Sequence of chain 1.A:
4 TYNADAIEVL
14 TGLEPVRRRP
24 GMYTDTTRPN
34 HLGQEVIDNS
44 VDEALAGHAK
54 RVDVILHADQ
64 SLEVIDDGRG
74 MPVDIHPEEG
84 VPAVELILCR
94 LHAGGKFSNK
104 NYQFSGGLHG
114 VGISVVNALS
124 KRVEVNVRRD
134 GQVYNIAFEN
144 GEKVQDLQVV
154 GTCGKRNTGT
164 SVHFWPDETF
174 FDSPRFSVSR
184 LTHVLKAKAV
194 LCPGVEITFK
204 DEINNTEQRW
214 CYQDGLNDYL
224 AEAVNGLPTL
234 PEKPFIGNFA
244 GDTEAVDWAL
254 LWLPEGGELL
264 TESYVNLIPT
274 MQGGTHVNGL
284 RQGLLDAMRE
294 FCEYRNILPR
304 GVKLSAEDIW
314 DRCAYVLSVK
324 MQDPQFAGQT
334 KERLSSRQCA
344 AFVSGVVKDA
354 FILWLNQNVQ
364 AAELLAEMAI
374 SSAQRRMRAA

Binding-site contacts:
Ligand atom O3G contacts residue VAL114 of chain 1.B at 2.8 Å (h-bond).
Ligand atom N3B contacts residue GLY110 of chain 1.B at 3.5 Å.
Ligand atom O3' contacts residue GLY98 of chain 1.B at 2.8 Å (h-bond).
Ligand atom C2' contacts residue TYR5 of chain 1.A at 3.3 Å (hydrophobic).
Ligand atom O1G contacts residue GLN332 of chain 1.B at 3.1 Å (h-bond).
Ligand atom O2A contacts residue ASN42 of chain 1.B at 3.0 Å (h-bond).
Ligand atom O2' contacts residue GLY98 of chain 1.B at 3.3 Å (h-bond).
Ligand atom C1' contacts residue TYR5 of chain 1.A at 3.5 Å (hydrophobic).
Ligand atom O3A contacts residue VAL114 of chain 1.B at 3.4 Å (h-bond).
Ligand atom O3G contacts residue GLY113 of chain 1.B at 3.1 Å (h-bond).
Ligand atom O1A contacts residue VAL114 of chain 1.B at 3.4 Å (h-bond).
Ligand atom O1A contacts residue MG1 of chain 1.F at 2.8 Å.
Ligand atom O2G contacts residue LEU111 of chain 1.B at 2.7 Å (h-bond).
Ligand atom O2G contacts residue GLY110 of chain 1.B at 3.3 Å.
Ligand atom N3 contacts residue TYR5 of chain 1.A at 2.8 Å (h-bond).
Ligand atom N7 contacts residue MET74 of chain 1.B at 3.4 Å.
Ligand atom N7 contacts residue ASN42 of chain 1.B at 3.4 Å.
Ligand atom O1A contacts residue GLY113 of chain 1.B at 3.4 Å.
Ligand atom O2' contacts residue TYR5 of chain 1.A at 2.7 Å (h-bond).
Ligand atom C5' contacts residue ALA96 of chain 1.B at 3.4 Å (hydrophobic).
Ligand atom O1A contacts residue ILE116 of chain 1.B at 3.2 Å.
Ligand atom O3A contacts residue GLY113 of chain 1.B at 3.0 Å.
Ligand atom C2 contacts residue GLU46 of chain 1.B at 3.3 Å.
Ligand atom O1B contacts residue ASN42 of chain 1.B at 3.1 Å (h-bond).
Ligand atom O1B contacts residue LYS99 of chain 1.B at 2.9 Å (salt-bridge).
Ligand atom O1G contacts residue LYS334 of chain 1.B at 3.3 Å (salt-bridge).
Ligand atom O2B contacts residue HIS112 of chain 1.B at 3.3 Å (h-bond).
Ligand atom O3G contacts residue HIS112 of chain 1.B at 3.4 Å.
Ligand atom O2B contacts residue GLY113 of chain 1.B at 2.8 Å (h-bond).
Ligand atom O2G contacts residue HIS112 of chain 1.B at 3.0 Å (h-bond).
Ligand atom O2A contacts residue GLY115 of chain 1.B at 3.4 Å.
Ligand atom N6 contacts residue ASP69 of chain 1.B at 2.9 Å (salt-bridge).
Ligand atom O1G contacts residue GLU38 of chain 1.B at 2.9 Å (salt-bridge).
Ligand atom O4' contacts residue ILE90 of chain 1.B at 3.3 Å.
Ligand atom O2A contacts residue ILE116 of chain 1.B at 2.8 Å (h-bond).
Ligand atom O2G contacts residue LYS334 of chain 1.B at 2.8 Å (salt-bridge).
Ligand atom N3 contacts residue TYR105 of chain 1.B at 3.3 Å (h-bond).
Ligand atom O3G contacts residue GLY115 of chain 1.B at 2.8 Å (h-bond).
Ligand atom N1 contacts residue GLU46 of chain 1.B at 3.5 Å.
Ligand atom O2B contacts residue LEU111 of chain 1.B at 3.2 Å (h-bond).

Sequence of chain 1.B:
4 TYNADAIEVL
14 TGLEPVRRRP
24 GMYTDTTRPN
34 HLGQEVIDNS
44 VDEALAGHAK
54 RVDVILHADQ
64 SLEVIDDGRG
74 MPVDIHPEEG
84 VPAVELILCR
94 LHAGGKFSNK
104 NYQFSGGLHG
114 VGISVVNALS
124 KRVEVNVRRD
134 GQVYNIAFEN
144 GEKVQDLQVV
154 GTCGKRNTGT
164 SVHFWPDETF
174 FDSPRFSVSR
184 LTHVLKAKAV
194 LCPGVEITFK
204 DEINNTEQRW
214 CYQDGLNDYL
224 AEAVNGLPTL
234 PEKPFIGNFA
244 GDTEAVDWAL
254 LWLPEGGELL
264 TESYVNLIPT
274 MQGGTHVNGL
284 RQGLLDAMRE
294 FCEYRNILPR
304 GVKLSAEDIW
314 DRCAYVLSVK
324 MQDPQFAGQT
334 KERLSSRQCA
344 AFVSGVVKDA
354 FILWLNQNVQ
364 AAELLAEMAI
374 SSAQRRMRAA

The small molecule below binds the protein below.
Small molecule (SMILES): Nc1ncnc2c1ncn2[C@@H]1O[C@H](CO[P](=O)(O)O[P](=O)(O)NP(=O)(O)O)[C@@H](O)[C@H]1O